Sequence of chain 1.B:
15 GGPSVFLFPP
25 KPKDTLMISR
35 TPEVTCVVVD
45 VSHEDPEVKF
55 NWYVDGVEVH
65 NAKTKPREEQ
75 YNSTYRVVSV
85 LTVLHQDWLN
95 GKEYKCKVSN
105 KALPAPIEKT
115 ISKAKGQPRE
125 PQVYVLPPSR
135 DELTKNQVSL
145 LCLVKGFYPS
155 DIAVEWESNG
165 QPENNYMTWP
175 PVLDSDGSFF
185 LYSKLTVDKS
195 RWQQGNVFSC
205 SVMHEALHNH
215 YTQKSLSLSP

A small-molecule ligand and the protein it binds are described below.
Small molecule (SMILES): CC(=O)N[C@H]1[C@H](O[C@H]2[C@H](O)[C@@H](NC(C)=O)CO[C@@H]2CO[C@@H]2O[C@@H](C)[C@@H](O)[C@@H](O)[C@@H]2O)O[C@H](CO)[C@@H](O[C@@H]2O[C@H](CO[C@H]3O[C@H](CO)[C@@H](O)[C@H](O)[C@@H]3O[C@@H]3O[C@H](CO)[C@@H](O[C@@H]4O[C@H](CO)[C@H](O)[C@H](O)[C@H]4O)[C@H](O)[C@H]3NC(C)=O)[C@@H](O)[C@H](O[C@H]3O[C@H](CO)[C@@H](O)[C@H](O)[C@@H]3O[C@@H]3O[C@H](CO)[C@@H](O)[C@H](O)[C@H]3NC(C)=O)[C@@H]2O)[C@@H]1O

Binding-site contacts:
Ligand atom O3 contacts residue PRO24 of chain 1.B at 3.6 Å.
Ligand atom C2 contacts residue PRO23 of chain 1.B at 3.5 Å (hydrophobic).
Ligand atom C5 contacts residue LYS25 of chain 1.B at 3.6 Å.
Ligand atom O5 contacts residue GLN74 of chain 1.B at 3.7 Å.
Ligand atom O2 contacts residue THR39 of chain 1.B at 3.0 Å (h-bond).
Ligand atom O5 contacts residue GLN74 of chain 1.B at 3.7 Å.
Ligand atom N2 contacts residue ASP44 of chain 1.B at 2.4 Å (salt-bridge).
Ligand atom C8 contacts residue VAL43 of chain 1.B at 3.2 Å (hydrophobic).
Ligand atom O7 contacts residue ASN76 of chain 1.B at 3.3 Å (h-bond).
Ligand atom C5 contacts residue ASN76 of chain 1.B at 3.4 Å.
Ligand atom C6 contacts residue TYR75 of chain 1.B at 3.4 Å (hydrophobic).
Ligand atom C8 contacts residue ARG80 of chain 1.B at 3.1 Å.
Ligand atom C4 contacts residue LYS25 of chain 1.B at 3.5 Å.
Ligand atom C1 contacts residue LYS25 of chain 1.B at 3.3 Å.
Ligand atom C1 contacts residue ASN76 of chain 1.B at 1.2 Å.
Ligand atom C8 contacts residue ASP44 of chain 1.B at 3.2 Å.
Ligand atom O3 contacts residue ASP44 of chain 1.B at 3.6 Å.
Ligand atom C2 contacts residue ASN76 of chain 1.B at 2.3 Å.
Ligand atom O6 contacts residue PHE22 of chain 1.B at 3.7 Å.
Ligand atom N2 contacts residue ASN76 of chain 1.B at 2.9 Å (h-bond).
Ligand atom C3 contacts residue ASN76 of chain 1.B at 3.6 Å.
Ligand atom O4 contacts residue VAL43 of chain 1.B at 3.6 Å.
Ligand atom C6 contacts residue THR39 of chain 1.B at 3.7 Å.
Ligand atom C2 contacts residue LYS25 of chain 1.B at 3.4 Å.
Ligand atom O5 contacts residue PHE20 of chain 1.B at 3.7 Å.
Ligand atom O2 contacts residue GLU37 of chain 1.B at 3.3 Å (salt-bridge).
Ligand atom C3 contacts residue ASP44 of chain 1.B at 3.3 Å.
Ligand atom C6 contacts residue GLN74 of chain 1.B at 3.4 Å.
Ligand atom O5 contacts residue LYS25 of chain 1.B at 2.9 Å (salt-bridge).
Ligand atom O7 contacts residue ARG80 of chain 1.B at 3.6 Å (salt-bridge).
Ligand atom O2 contacts residue PRO23 of chain 1.B at 3.0 Å (h-bond).
Ligand atom O4 contacts residue LYS25 of chain 1.B at 3.4 Å (salt-bridge).
Ligand atom C2 contacts residue ASP44 of chain 1.B at 3.3 Å.
Ligand atom O3 contacts residue LYS25 of chain 1.B at 2.9 Å (salt-bridge).
Ligand atom O3 contacts residue GLU37 of chain 1.B at 2.8 Å (salt-bridge).
Ligand atom C6 contacts residue ASN76 of chain 1.B at 3.6 Å.
Ligand atom O5 contacts residue ASN76 of chain 1.B at 2.1 Å (h-bond).
Ligand atom O4 contacts residue LYS25 of chain 1.B at 2.4 Å (salt-bridge).
Ligand atom C7 contacts residue ASP44 of chain 1.B at 3.2 Å.
Ligand atom C7 contacts residue ASN76 of chain 1.B at 3.4 Å.